A small-molecule ligand and the protein it binds are described below.
Small molecule (SMILES): CC(=O)N[C@@H]1[C@@H](O[C@@H]2O[C@H](CO)[C@H](O)[C@H](O)[C@H]2O)[C@@H](O)[C@@H](CO)O[C@H]1O

Sequence of chain 1.D:
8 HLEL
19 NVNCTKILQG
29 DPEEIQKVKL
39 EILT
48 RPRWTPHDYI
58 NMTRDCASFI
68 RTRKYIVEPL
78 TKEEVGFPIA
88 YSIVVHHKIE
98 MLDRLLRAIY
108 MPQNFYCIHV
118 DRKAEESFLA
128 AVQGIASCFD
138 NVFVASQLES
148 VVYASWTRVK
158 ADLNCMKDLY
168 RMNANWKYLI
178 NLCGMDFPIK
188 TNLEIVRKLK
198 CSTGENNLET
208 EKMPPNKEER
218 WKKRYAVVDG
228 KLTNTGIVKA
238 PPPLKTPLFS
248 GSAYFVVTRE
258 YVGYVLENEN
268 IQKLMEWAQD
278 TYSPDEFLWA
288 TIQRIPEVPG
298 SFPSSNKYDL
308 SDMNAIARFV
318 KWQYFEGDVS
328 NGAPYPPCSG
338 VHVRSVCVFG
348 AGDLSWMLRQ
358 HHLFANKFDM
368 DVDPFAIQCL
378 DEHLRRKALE

Sequence of chain 1.C:
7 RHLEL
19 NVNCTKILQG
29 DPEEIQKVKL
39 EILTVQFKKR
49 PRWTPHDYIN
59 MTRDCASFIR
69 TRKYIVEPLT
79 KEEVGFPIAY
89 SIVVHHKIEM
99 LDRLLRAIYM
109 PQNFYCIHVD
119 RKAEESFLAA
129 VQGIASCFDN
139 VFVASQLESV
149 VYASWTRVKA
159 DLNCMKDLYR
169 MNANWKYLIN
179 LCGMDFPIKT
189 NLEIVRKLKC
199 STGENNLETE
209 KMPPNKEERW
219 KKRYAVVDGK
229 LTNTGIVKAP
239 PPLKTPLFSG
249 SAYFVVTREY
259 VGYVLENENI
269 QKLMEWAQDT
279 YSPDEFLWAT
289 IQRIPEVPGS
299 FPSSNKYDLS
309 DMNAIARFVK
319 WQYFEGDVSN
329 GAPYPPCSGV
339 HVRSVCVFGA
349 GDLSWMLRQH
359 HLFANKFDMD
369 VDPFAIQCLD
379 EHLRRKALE

Binding-site contacts:
Ligand atom C2 contacts residue TYR321 of chain 1.D at 3.7 Å (hydrophobic).
Ligand atom O3 contacts residue LYS214 of chain 1.D at 3.3 Å (salt-bridge).
Ligand atom C5 contacts residue TRP319 of chain 1.D at 3.6 Å (hydrophobic).
Ligand atom O3 contacts residue PHE322 of chain 1.D at 3.4 Å.
Ligand atom C6 contacts residue GLY248 of chain 1.D at 3.3 Å.
Ligand atom C5 contacts residue TRP319 of chain 1.D at 3.6 Å (hydrophobic).
Ligand atom O5 contacts residue ARG217 of chain 1.D at 3.6 Å.
Ligand atom C4 contacts residue GLU283 of chain 1.D at 3.5 Å.
Ligand atom C3 contacts residue LYS304 of chain 1.C at 3.8 Å.
Ligand atom C1 contacts residue TRP319 of chain 1.D at 3.7 Å (hydrophobic).
Ligand atom O4 contacts residue LYS214 of chain 1.D at 3.0 Å (salt-bridge).
Ligand atom C4 contacts residue TRP319 of chain 1.D at 3.9 Å (hydrophobic).
Ligand atom C3 contacts residue TYR321 of chain 1.D at 3.5 Å (hydrophobic).
Ligand atom C8 contacts residue TYR321 of chain 1.D at 3.4 Å (hydrophobic).
Ligand atom O5 contacts residue TRP319 of chain 1.D at 3.7 Å.
Ligand atom O6 contacts residue GLU283 of chain 1.D at 3.0 Å (salt-bridge).
Ligand atom O2 contacts residue PHE322 of chain 1.D at 3.4 Å.
Ligand atom C3 contacts residue TRP319 of chain 1.D at 3.7 Å (hydrophobic).
Ligand atom C2 contacts residue TYR321 of chain 1.D at 3.5 Å (hydrophobic).
Ligand atom C6 contacts residue SER249 of chain 1.D at 3.8 Å.
Ligand atom O3 contacts residue ASP309 of chain 1.D at 3.5 Å (salt-bridge).
Ligand atom C6 contacts residue GLU283 of chain 1.D at 2.9 Å.
Ligand atom O6 contacts residue GLY248 of chain 1.D at 3.9 Å.
Ligand atom O4 contacts residue GLU283 of chain 1.D at 2.6 Å (salt-bridge).
Ligand atom O3 contacts residue LYS304 of chain 1.C at 2.6 Å (salt-bridge).
Ligand atom C6 contacts residue GLU206 of chain 1.D at 3.3 Å.
Ligand atom C1 contacts residue TYR321 of chain 1.D at 3.5 Å (hydrophobic).
Ligand atom N2 contacts residue TYR321 of chain 1.D at 2.8 Å (h-bond).
Ligand atom C4 contacts residue GLU206 of chain 1.D at 3.4 Å.
Ligand atom O2 contacts residue TYR321 of chain 1.D at 2.5 Å (h-bond).
Ligand atom O3 contacts residue TYR321 of chain 1.D at 3.3 Å (h-bond).
Ligand atom C3 contacts residue ASP309 of chain 1.D at 3.7 Å.
Ligand atom O4 contacts residue GLU206 of chain 1.D at 2.5 Å (salt-bridge).
Ligand atom C4 contacts residue ASP309 of chain 1.D at 3.5 Å.
Ligand atom C4 contacts residue TRP319 of chain 1.D at 3.6 Å (hydrophobic).
Ligand atom O6 contacts residue SER249 of chain 1.D at 3.1 Å.
Ligand atom O6 contacts residue GLU206 of chain 1.D at 2.7 Å (salt-bridge).
Ligand atom O4 contacts residue ARG217 of chain 1.D at 3.0 Å (salt-bridge).
Ligand atom C3 contacts residue TRP319 of chain 1.D at 3.6 Å (hydrophobic).
Ligand atom C7 contacts residue TYR321 of chain 1.D at 3.4 Å (hydrophobic).